Binding-site contacts:
Ligand atom O5 contacts residue GLN375 of chain 3.A at 3.3 Å (h-bond).
Ligand atom O4 contacts residue GLU294 of chain 3.A at 2.7 Å (salt-bridge).
Ligand atom O3 contacts residue ASP250 of chain 3.A at 3.1 Å (salt-bridge).
Ligand atom O7 contacts residue ASN120 of chain 1.A at 3.7 Å.
Ligand atom O5 contacts residue ASN120 of chain 1.A at 2.4 Å (h-bond).
Ligand atom N2 contacts residue ASN120 of chain 1.A at 2.9 Å (h-bond).
Ligand atom O3 contacts residue ASN249 of chain 3.A at 2.7 Å (h-bond).
Ligand atom O5 contacts residue ARG283 of chain 3.A at 3.2 Å (salt-bridge).
Ligand atom C6 contacts residue ASP250 of chain 3.A at 3.6 Å.
Ligand atom O6 contacts residue ASP250 of chain 3.A at 2.7 Å (salt-bridge).
Ligand atom C7 contacts residue ASN120 of chain 1.A at 3.5 Å.
Ligand atom C1 contacts residue ASN120 of chain 1.A at 1.4 Å.
Ligand atom O5 contacts residue GLY312 of chain 3.A at 3.7 Å.
Ligand atom O6 contacts residue ILE285 of chain 3.A at 2.6 Å (h-bond).
Ligand atom O3 contacts residue GLN311 of chain 3.A at 3.3 Å.
Ligand atom O3 contacts residue ARG283 of chain 3.A at 3.0 Å (salt-bridge).
Ligand atom C6 contacts residue ILE310 of chain 3.A at 3.5 Å (hydrophobic).
Ligand atom C6 contacts residue GLN311 of chain 3.A at 3.6 Å.
Ligand atom O4 contacts residue THR287 of chain 3.A at 3.4 Å.
Ligand atom O4 contacts residue ARG283 of chain 3.A at 3.6 Å.
Ligand atom O2 contacts residue GLY312 of chain 3.A at 3.2 Å.
Ligand atom C3 contacts residue GLY312 of chain 3.A at 3.2 Å.
Ligand atom O3 contacts residue GLU294 of chain 3.A at 2.6 Å (salt-bridge).
Ligand atom C6 contacts residue LEU373 of chain 3.A at 3.4 Å (hydrophobic).
Ligand atom C4 contacts residue GLU294 of chain 3.A at 3.5 Å.
Ligand atom O5 contacts residue ASP250 of chain 3.A at 3.6 Å (salt-bridge).
Ligand atom O5 contacts residue GLY374 of chain 3.A at 3.4 Å.
Ligand atom O6 contacts residue GLN375 of chain 3.A at 3.3 Å.
Ligand atom C2 contacts residue ASN120 of chain 1.A at 2.3 Å.
Ligand atom C5 contacts residue ARG283 of chain 3.A at 3.7 Å.
Ligand atom O3 contacts residue LEU296 of chain 3.A at 3.7 Å.
Ligand atom C3 contacts residue GLU294 of chain 3.A at 3.4 Å.
Ligand atom O2 contacts residue LEU296 of chain 3.A at 3.5 Å.
Ligand atom C6 contacts residue ILE285 of chain 3.A at 3.3 Å (hydrophobic).
Ligand atom O3 contacts residue GLY312 of chain 3.A at 3.0 Å (h-bond).
Ligand atom C6 contacts residue PRO309 of chain 3.A at 3.6 Å (hydrophobic).
Ligand atom C5 contacts residue ASN120 of chain 1.A at 3.6 Å.
Ligand atom O2 contacts residue ASN249 of chain 3.A at 3.2 Å (h-bond).
Ligand atom O4 contacts residue ARG247 of chain 3.A at 3.1 Å (salt-bridge).
Ligand atom O6 contacts residue ILE310 of chain 3.A at 3.4 Å (h-bond).

Sequence of chain 1.A:
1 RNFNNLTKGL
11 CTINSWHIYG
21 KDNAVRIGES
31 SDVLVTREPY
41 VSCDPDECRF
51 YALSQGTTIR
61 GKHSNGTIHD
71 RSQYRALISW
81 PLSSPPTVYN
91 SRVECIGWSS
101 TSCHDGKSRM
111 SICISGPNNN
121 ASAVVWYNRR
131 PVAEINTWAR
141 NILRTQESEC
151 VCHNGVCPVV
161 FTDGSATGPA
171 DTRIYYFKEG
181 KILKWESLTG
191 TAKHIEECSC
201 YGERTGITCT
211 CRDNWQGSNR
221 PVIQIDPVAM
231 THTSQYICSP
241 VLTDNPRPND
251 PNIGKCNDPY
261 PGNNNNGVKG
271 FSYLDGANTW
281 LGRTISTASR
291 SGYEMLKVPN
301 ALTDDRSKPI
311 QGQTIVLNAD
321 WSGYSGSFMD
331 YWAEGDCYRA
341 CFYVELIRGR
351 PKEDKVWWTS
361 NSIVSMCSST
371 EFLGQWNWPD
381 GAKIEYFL

This protein binds this small molecule.
Small molecule (SMILES): CC(=O)N[C@H]1[C@H](O[C@H]2[C@H](O)[C@@H](NC(C)=O)CO[C@@H]2CO)O[C@H](CO)[C@@H](O[C@@H]2O[C@H](CO[C@H]3O[C@H](CO[C@H]4O[C@H](CO)[C@@H](O)[C@H](O)[C@@H]4O)[C@@H](O)[C@H](O[C@H]4O[C@H](CO)[C@@H](O)[C@H](O)[C@@H]4O)[C@@H]3O)[C@@H](O)[C@H](O[C@H]3O[C@H](CO)[C@@H](O)[C@H](O)[C@@H]3O[C@H]3O[C@H](CO)[C@@H](O)[C@H](O)[C@@H]3O[C@H]3O[C@H](CO)[C@@H](O)[C@H](O)[C@@H]3O)[C@@H]2O)[C@@H]1O

Sequence of chain 3.A:
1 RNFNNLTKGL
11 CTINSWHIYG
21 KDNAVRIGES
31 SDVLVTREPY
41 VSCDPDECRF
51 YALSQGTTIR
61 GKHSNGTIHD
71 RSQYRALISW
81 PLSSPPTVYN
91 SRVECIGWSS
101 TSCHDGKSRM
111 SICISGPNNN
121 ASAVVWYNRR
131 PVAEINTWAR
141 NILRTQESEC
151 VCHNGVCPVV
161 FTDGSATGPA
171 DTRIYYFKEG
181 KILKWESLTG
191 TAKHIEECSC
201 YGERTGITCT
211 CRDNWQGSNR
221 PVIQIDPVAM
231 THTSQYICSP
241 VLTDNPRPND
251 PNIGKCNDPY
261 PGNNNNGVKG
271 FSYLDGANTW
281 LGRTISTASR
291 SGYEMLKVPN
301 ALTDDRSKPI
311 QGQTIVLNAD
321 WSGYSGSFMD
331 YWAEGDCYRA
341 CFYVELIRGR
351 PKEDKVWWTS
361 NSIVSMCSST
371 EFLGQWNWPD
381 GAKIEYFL